Sequence of chain 2.A:
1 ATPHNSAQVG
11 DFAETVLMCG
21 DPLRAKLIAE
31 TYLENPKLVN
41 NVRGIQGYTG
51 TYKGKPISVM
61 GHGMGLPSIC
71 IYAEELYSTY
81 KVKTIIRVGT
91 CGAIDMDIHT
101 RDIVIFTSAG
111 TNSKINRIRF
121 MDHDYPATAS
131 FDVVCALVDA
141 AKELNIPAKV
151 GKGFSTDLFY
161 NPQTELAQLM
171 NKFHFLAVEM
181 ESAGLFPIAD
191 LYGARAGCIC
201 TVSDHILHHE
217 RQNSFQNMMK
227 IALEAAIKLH

Sequence of chain 2.B:
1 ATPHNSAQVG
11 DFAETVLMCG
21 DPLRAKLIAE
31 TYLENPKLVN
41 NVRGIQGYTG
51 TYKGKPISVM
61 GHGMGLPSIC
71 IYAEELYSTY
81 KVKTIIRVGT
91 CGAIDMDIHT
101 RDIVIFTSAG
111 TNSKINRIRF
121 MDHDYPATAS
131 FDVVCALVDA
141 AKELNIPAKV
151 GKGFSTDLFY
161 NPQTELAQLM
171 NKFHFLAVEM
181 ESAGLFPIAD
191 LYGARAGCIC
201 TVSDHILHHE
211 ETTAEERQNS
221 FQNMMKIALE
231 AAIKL

Binding-site contacts:
Ligand atom C9 contacts residue THR90 of chain 2.B at 3.5 Å.
Ligand atom N1 contacts residue PHE159 of chain 2.B at 3.6 Å.
Ligand atom N4' contacts residue THR90 of chain 2.B at 3.3 Å (h-bond).
Ligand atom C2' contacts residue MET180 of chain 2.B at 3.5 Å (hydrophobic).
Ligand atom N7 contacts residue ASP204 of chain 2.B at 2.9 Å (salt-bridge).
Ligand atom C1' contacts residue PO41 of chain 2.G at 3.4 Å.
Ligand atom N7 contacts residue CYS91 of chain 2.B at 3.5 Å.
Ligand atom C5 contacts residue ASP204 of chain 2.B at 3.7 Å.
Ligand atom C8 contacts residue SER203 of chain 2.B at 3.4 Å.
Ligand atom N7 contacts residue SER203 of chain 2.B at 3.5 Å (h-bond).
Ligand atom N6 contacts residue ASP204 of chain 2.B at 3.0 Å (salt-bridge).
Ligand atom N4' contacts residue ARG43 of chain 2.A at 3.7 Å.
Ligand atom C3' contacts residue PO41 of chain 2.G at 3.5 Å.
Ligand atom C4' contacts residue ARG43 of chain 2.A at 3.4 Å.
Ligand atom C4 contacts residue VAL178 of chain 2.B at 3.7 Å (hydrophobic).
Ligand atom C3' contacts residue GLU181 of chain 2.B at 3.5 Å.
Ligand atom C2 contacts residue PHE159 of chain 2.B at 3.5 Å (hydrophobic).
Ligand atom N3 contacts residue MET180 of chain 2.B at 3.5 Å.
Ligand atom O2' contacts residue GLU181 of chain 2.B at 2.6 Å (salt-bridge).
Ligand atom O2' contacts residue PO41 of chain 2.G at 3.2 Å (h-bond).
Ligand atom O3' contacts residue PO41 of chain 2.G at 2.5 Å (h-bond).
Ligand atom N3 contacts residue GLU179 of chain 2.B at 3.7 Å.
Ligand atom O2' contacts residue MET180 of chain 2.B at 3.0 Å (h-bond).
Ligand atom C5' contacts residue ARG43 of chain 2.A at 3.7 Å.
Ligand atom N7 contacts residue GLY92 of chain 2.B at 3.6 Å.
Ligand atom O3' contacts residue MET64 of chain 2.B at 3.6 Å.
Ligand atom C8 contacts residue THR90 of chain 2.B at 3.6 Å.
Ligand atom C4' contacts residue PO41 of chain 2.G at 3.2 Å.
Ligand atom C8 contacts residue CYS91 of chain 2.B at 3.6 Å (hydrophobic).
Ligand atom O5' contacts residue HIS4 of chain 2.A at 3.2 Å (h-bond).
Ligand atom C5 contacts residue PHE159 of chain 2.B at 3.7 Å (hydrophobic).
Ligand atom O2' contacts residue GLU179 of chain 2.B at 3.5 Å.
Ligand atom C5' contacts residue HIS4 of chain 2.A at 3.3 Å.
Ligand atom C5' contacts residue MET64 of chain 2.B at 3.4 Å (hydrophobic).
Ligand atom O5' contacts residue PHE159 of chain 2.B at 3.2 Å.
Ligand atom N4' contacts residue PO41 of chain 2.G at 3.1 Å (h-bond).
Ligand atom C6 contacts residue PHE159 of chain 2.B at 3.6 Å (hydrophobic).
Ligand atom O2' contacts residue ARG87 of chain 2.B at 3.4 Å (salt-bridge).
Ligand atom C1' contacts residue THR90 of chain 2.B at 3.1 Å.
Ligand atom O3' contacts residue GLU181 of chain 2.B at 2.6 Å (salt-bridge).

A protein and the small-molecule ligand that binds it are described below.
Small molecule (SMILES): Nc1ncnc2c([C@@H]3N[C@H](CO)[C@@H](O)[C@H]3O)c[nH]c12